Binding-site contacts:
Ligand atom C22 contacts residue GLN182 of chain 1.B at 3.8 Å.
Ligand atom C9 contacts residue GLN182 of chain 1.B at 3.5 Å.
Ligand atom C18 contacts residue GLY206 of chain 1.B at 3.8 Å.
Ligand atom N53 contacts residue GLY216 of chain 1.B at 3.6 Å.
Ligand atom O45 contacts residue TRP205 of chain 1.B at 3.4 Å.
Ligand atom C21 contacts residue GLN182 of chain 1.B at 3.7 Å.
Ligand atom C29 contacts residue GLY206 of chain 1.B at 3.6 Å.
Ligand atom C31 contacts residue ASP179 of chain 1.B at 3.6 Å.
Ligand atom C6 contacts residue ARG132 of chain 1.B at 3.6 Å.
Ligand atom C4 contacts residue GLN182 of chain 1.B at 3.2 Å.
Ligand atom N53 contacts residue ALA180 of chain 1.B at 3.5 Å (h-bond).
Ligand atom C37 contacts residue PHE162 of chain 1.B at 3.6 Å (hydrophobic).
Ligand atom C28 contacts residue TRP205 of chain 1.B at 3.2 Å (hydrophobic).
Ligand atom C2 contacts residue CYS209 of chain 1.B at 3.2 Å (hydrophobic).
Ligand atom C37 contacts residue GLY206 of chain 1.B at 3.3 Å.
Ligand atom C30 contacts residue GLY206 of chain 1.B at 3.5 Å.
Ligand atom C17 contacts residue GLY206 of chain 1.B at 3.4 Å.
Ligand atom C33 contacts residue THR84 of chain 1.B at 3.6 Å.
Ligand atom C27 contacts residue TRP205 of chain 1.B at 3.5 Å (hydrophobic).
Ligand atom C6 contacts residue GLN182 of chain 1.B at 3.7 Å.
Ligand atom C29 contacts residue TRP205 of chain 1.B at 3.5 Å (hydrophobic).
Ligand atom N32 contacts residue ALA180 of chain 1.B at 3.2 Å.
Ligand atom N32 contacts residue ASP179 of chain 1.B at 3.4 Å (salt-bridge).
Ligand atom C1 contacts residue CYS181 of chain 1.B at 3.7 Å (hydrophobic).
Ligand atom C2 contacts residue CYS181 of chain 1.B at 3.7 Å (hydrophobic).
Ligand atom C1 contacts residue GLU135 of chain 1.B at 3.7 Å.
Ligand atom C31 contacts residue ALA180 of chain 1.B at 3.6 Å (hydrophobic).
Ligand atom C37 contacts residue GLU207 of chain 1.B at 3.7 Å.
Ligand atom C23 contacts residue VAL203 of chain 1.B at 3.6 Å (hydrophobic).
Ligand atom C22 contacts residue SER185 of chain 1.B at 3.3 Å.
Ligand atom C5 contacts residue GLN182 of chain 1.B at 3.3 Å.
Ligand atom C10 contacts residue GLN182 of chain 1.B at 3.6 Å.
Ligand atom C25 contacts residue GLY208 of chain 1.B at 3.6 Å.
Ligand atom C13 contacts residue TYR85 of chain 1.B at 3.6 Å (hydrophobic).
Ligand atom C22 contacts residue CYS181 of chain 1.B at 3.5 Å (hydrophobic).
Ligand atom N32 contacts residue GLY216 of chain 1.B at 3.6 Å.
Ligand atom C3 contacts residue GLN182 of chain 1.B at 3.7 Å.
Ligand atom N53 contacts residue ASP179 of chain 1.B at 2.5 Å (salt-bridge).
Ligand atom C25 contacts residue GLY206 of chain 1.B at 3.5 Å.
Ligand atom C23 contacts residue CYS181 of chain 1.B at 3.8 Å (hydrophobic).

Sequence of chain 1.B:
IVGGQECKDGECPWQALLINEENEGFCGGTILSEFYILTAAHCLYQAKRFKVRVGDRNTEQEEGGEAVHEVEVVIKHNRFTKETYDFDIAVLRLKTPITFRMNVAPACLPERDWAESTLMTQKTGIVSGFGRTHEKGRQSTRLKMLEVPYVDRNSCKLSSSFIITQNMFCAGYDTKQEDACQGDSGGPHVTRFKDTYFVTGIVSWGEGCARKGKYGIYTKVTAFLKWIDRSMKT

The protein below binds the small molecule below.
Small molecule (SMILES): [H]/N=C(/N)c1cccc(Cn2c(C(=O)NCc3cc(C)cc(C)c3)cc3c(C)cccc32)c1